Sequence of chain 2.B:
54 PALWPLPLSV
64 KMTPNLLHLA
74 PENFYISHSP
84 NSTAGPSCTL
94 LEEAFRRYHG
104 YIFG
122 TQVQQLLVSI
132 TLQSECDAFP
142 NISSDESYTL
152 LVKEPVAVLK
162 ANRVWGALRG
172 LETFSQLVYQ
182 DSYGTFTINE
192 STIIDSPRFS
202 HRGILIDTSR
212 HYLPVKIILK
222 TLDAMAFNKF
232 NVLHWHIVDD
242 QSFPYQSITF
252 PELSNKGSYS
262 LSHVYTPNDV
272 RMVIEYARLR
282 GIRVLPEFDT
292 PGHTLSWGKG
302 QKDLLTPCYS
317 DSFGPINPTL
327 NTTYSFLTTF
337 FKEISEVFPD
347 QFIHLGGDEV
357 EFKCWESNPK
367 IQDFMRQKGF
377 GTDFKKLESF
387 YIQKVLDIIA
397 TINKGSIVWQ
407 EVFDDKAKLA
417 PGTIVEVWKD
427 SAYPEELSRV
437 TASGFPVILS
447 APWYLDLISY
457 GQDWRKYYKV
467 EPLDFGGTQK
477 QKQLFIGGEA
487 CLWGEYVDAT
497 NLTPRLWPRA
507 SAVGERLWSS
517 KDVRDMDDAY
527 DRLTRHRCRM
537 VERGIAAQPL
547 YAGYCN

This protein binds this small molecule.
Small molecule (SMILES): CC(=O)N[C@@H]1[C@@H](O)[C@H](O)[C@@H](CO)O[C@@H]1O

Binding-site contacts:
Ligand atom C7 contacts residue ASN84 of chain 2.B at 3.7 Å.
Ligand atom O3 contacts residue LYS161 of chain 2.B at 3.2 Å (salt-bridge).
Ligand atom C6 contacts residue SER130 of chain 2.B at 4.3 Å.
Ligand atom N2 contacts residue SER130 of chain 2.B at 4.0 Å.
Ligand atom C8 contacts residue SER130 of chain 2.B at 4.5 Å.
Ligand atom C8 contacts residue THR132 of chain 2.B at 3.8 Å.
Ligand atom C3 contacts residue ASN84 of chain 2.B at 3.7 Å.
Ligand atom O7 contacts residue THR132 of chain 2.B at 3.8 Å.
Ligand atom C5 contacts residue SER130 of chain 2.B at 3.7 Å.
Ligand atom O4 contacts residue LYS161 of chain 2.B at 3.0 Å (salt-bridge).
Ligand atom O5 contacts residue SER130 of chain 2.B at 3.7 Å.
Ligand atom C3 contacts residue LYS161 of chain 2.B at 3.4 Å.
Ligand atom C8 contacts residue ASN84 of chain 2.B at 3.3 Å.
Ligand atom C7 contacts residue THR132 of chain 2.B at 4.1 Å.
Ligand atom O5 contacts residue SER82 of chain 2.B at 4.2 Å.
Ligand atom O6 contacts residue VAL159 of chain 2.B at 4.3 Å.
Ligand atom C1 contacts residue SER130 of chain 2.B at 4.5 Å.
Ligand atom C2 contacts residue ASN84 of chain 2.B at 2.3 Å.
Ligand atom C8 contacts residue ILE131 of chain 2.B at 4.4 Å (hydrophobic).
Ligand atom C4 contacts residue ASN84 of chain 2.B at 4.1 Å.
Ligand atom C4 contacts residue LYS161 of chain 2.B at 3.7 Å.
Ligand atom C6 contacts residue VAL159 of chain 2.B at 3.8 Å (hydrophobic).
Ligand atom N2 contacts residue ASN84 of chain 2.B at 2.5 Å (h-bond).
Ligand atom C1 contacts residue ASN84 of chain 2.B at 1.5 Å.
Ligand atom O5 contacts residue ASN84 of chain 2.B at 2.5 Å (h-bond).
Ligand atom C5 contacts residue ASN84 of chain 2.B at 3.7 Å.